Binding-site contacts:
Ligand atom C03 contacts residue LEU131 of chain 1.A at 4.2 Å (hydrophobic).
Ligand atom C12 contacts residue GLU56 of chain 1.A at 3.6 Å.
Ligand atom C14 contacts residue LEU87 of chain 1.A at 4.1 Å (hydrophobic).
Ligand atom C14 contacts residue ALA53 of chain 1.A at 4.1 Å (hydrophobic).
Ligand atom C09 contacts residue PHE107 of chain 1.A at 4.0 Å (hydrophobic).
Ligand atom O06 contacts residue ILE127 of chain 1.A at 3.5 Å.
Ligand atom O01 contacts residue LEU49 of chain 1.A at 4.1 Å.
Ligand atom O07 contacts residue MET91 of chain 1.A at 3.6 Å.
Ligand atom C09 contacts residue LEU94 of chain 1.A at 4.0 Å (hydrophobic).
Ligand atom C12 contacts residue ALA53 of chain 1.A at 4.0 Å (hydrophobic).
Ligand atom C11 contacts residue LEU90 of chain 1.A at 4.1 Å (hydrophobic).
Ligand atom C15 contacts residue ALA53 of chain 1.A at 3.7 Å (hydrophobic).
Ligand atom O01 contacts residue MET124 of chain 1.A at 4.2 Å.
Ligand atom C18 contacts residue LEU49 of chain 1.A at 3.7 Å (hydrophobic).
Ligand atom O02 contacts residue ARG97 of chain 1.A at 3.6 Å.
Ligand atom O02 contacts residue LEU90 of chain 1.A at 3.8 Å.
Ligand atom O07 contacts residue ILE127 of chain 1.A at 3.2 Å.
Ligand atom C10 contacts residue LEU90 of chain 1.A at 3.5 Å (hydrophobic).
Ligand atom C03 contacts residue MET91 of chain 1.A at 3.9 Å (hydrophobic).
Ligand atom C01 contacts residue PHE107 of chain 1.A at 4.0 Å (hydrophobic).
Ligand atom O02 contacts residue GLU56 of chain 1.A at 2.4 Å (salt-bridge).
Ligand atom C07 contacts residue PHE107 of chain 1.A at 3.9 Å (hydrophobic).
Ligand atom C10 contacts residue LEU94 of chain 1.A at 3.9 Å (hydrophobic).
Ligand atom C16 contacts residue THR50 of chain 1.A at 4.1 Å.
Ligand atom O01 contacts residue PHE107 of chain 1.A at 4.1 Å.
Ligand atom C16 contacts residue LEU228 of chain 1.A at 4.2 Å (hydrophobic).
Ligand atom C19 contacts residue LEU228 of chain 1.A at 4.2 Å (hydrophobic).
Ligand atom O07 contacts residue GLY224 of chain 1.A at 3.2 Å.
Ligand atom O06 contacts residue MET124 of chain 1.A at 3.4 Å.
Ligand atom S01 contacts residue ILE127 of chain 1.A at 4.1 Å.
Ligand atom C17 contacts residue MET46 of chain 1.A at 4.2 Å (hydrophobic).
Ligand atom C04 contacts residue MET91 of chain 1.A at 4.2 Å (hydrophobic).
Ligand atom C17 contacts residue LEU49 of chain 1.A at 4.0 Å (hydrophobic).
Ligand atom C17 contacts residue THR50 of chain 1.A at 3.7 Å.
Ligand atom C19 contacts residue THR50 of chain 1.A at 3.6 Å.
Ligand atom C02 contacts residue PHE107 of chain 1.A at 3.6 Å (hydrophobic).
Ligand atom C13 contacts residue ALA53 of chain 1.A at 4.1 Å (hydrophobic).
Ligand atom C11 contacts residue GLU56 of chain 1.A at 3.4 Å.
Ligand atom C21 contacts residue MET124 of chain 1.A at 4.1 Å (hydrophobic).
Ligand atom C16 contacts residue ALA53 of chain 1.A at 4.1 Å (hydrophobic).

Sequence of chain 1.A:
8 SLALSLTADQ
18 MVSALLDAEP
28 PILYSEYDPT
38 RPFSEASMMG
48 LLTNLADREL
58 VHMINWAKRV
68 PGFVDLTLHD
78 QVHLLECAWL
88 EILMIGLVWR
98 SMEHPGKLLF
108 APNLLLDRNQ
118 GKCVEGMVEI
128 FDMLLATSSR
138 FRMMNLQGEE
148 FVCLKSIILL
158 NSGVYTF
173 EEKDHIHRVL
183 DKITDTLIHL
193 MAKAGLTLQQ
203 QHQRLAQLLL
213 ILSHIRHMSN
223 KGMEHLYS

This protein binds this small molecule.
Small molecule (SMILES): O=C(O)C=Cc1ccc(C2=C(c3ccc(O)cc3)[C@@H]3C[C@@H](S(=O)(=O)Oc4cccc(Cl)c4)[C@H]2O3)cc1